Sequence of chain 1.A:
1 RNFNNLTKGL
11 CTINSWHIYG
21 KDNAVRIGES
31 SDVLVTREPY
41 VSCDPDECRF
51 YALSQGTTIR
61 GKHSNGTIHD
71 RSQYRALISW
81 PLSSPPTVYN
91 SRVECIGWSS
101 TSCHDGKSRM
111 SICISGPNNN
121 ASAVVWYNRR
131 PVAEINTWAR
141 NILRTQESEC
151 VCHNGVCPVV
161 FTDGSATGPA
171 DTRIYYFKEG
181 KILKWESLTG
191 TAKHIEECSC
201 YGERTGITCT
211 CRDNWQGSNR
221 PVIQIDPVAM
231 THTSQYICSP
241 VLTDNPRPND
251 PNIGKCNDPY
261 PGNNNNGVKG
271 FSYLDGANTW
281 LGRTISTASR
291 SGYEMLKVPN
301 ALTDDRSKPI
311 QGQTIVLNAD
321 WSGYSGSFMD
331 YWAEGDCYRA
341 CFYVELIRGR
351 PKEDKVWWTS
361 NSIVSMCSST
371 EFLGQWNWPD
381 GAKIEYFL

Binding-site contacts:
Ligand atom C1 contacts residue PHE3 of chain 1.A at 4.0 Å (hydrophobic).
Ligand atom N2 contacts residue ASN5 of chain 1.A at 3.0 Å (h-bond).
Ligand atom C3 contacts residue PHE3 of chain 1.A at 4.5 Å (hydrophobic).
Ligand atom C8 contacts residue ASN2 of chain 1.A at 3.7 Å.
Ligand atom C4 contacts residue ASN154 of chain 1.A at 4.5 Å.
Ligand atom C3 contacts residue ASN5 of chain 1.A at 3.8 Å.
Ligand atom C5 contacts residue ASN5 of chain 1.A at 3.7 Å.
Ligand atom C3 contacts residue ASN2 of chain 1.A at 4.3 Å.
Ligand atom C1 contacts residue ASN5 of chain 1.A at 1.4 Å.
Ligand atom C6 contacts residue ASN154 of chain 1.A at 3.8 Å.
Ligand atom N2 contacts residue PHE3 of chain 1.A at 2.8 Å (h-bond).
Ligand atom O5 contacts residue ASN5 of chain 1.A at 2.4 Å (h-bond).
Ligand atom C2 contacts residue ASN5 of chain 1.A at 2.5 Å.
Ligand atom C7 contacts residue ASN5 of chain 1.A at 3.7 Å.
Ligand atom C2 contacts residue PHE3 of chain 1.A at 3.8 Å (hydrophobic).
Ligand atom C7 contacts residue ASN2 of chain 1.A at 3.9 Å.
Ligand atom N2 contacts residue ASN2 of chain 1.A at 4.0 Å.
Ligand atom C8 contacts residue PHE3 of chain 1.A at 3.4 Å (hydrophobic).
Ligand atom C7 contacts residue PHE3 of chain 1.A at 3.6 Å (hydrophobic).
Ligand atom O7 contacts residue ASN5 of chain 1.A at 4.1 Å.
Ligand atom O5 contacts residue ASN154 of chain 1.A at 3.7 Å.
Ligand atom C4 contacts residue ASN5 of chain 1.A at 4.2 Å.
Ligand atom C1 contacts residue ASN154 of chain 1.A at 4.0 Å.
Ligand atom O3 contacts residue ASN2 of chain 1.A at 3.4 Å (h-bond).
Ligand atom C5 contacts residue ASN154 of chain 1.A at 3.4 Å.

This small molecule binds to this protein.
Small molecule (SMILES): CC(=O)N[C@@H]1[C@@H](O)[C@H](O)[C@@H](CO)O[C@H]1O